Sequence of chain 1.A:
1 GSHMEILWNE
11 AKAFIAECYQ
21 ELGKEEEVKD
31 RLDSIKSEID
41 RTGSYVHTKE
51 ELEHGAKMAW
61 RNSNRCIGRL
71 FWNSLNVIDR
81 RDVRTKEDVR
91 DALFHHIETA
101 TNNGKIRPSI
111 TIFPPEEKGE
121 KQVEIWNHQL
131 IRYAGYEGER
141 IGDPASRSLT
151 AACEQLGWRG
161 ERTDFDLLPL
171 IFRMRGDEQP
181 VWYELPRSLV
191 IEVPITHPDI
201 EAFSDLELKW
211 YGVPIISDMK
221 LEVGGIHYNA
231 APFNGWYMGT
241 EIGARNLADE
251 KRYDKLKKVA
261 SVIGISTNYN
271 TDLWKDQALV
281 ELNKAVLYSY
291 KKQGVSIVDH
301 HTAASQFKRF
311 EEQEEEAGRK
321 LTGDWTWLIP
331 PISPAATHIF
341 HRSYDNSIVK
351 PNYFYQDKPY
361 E

This small molecule binds to this protein.
Small molecule (SMILES): NC(=[NH2+])NCCC[C@H](N)C(=O)O

Binding-site contacts:
Ligand atom CB contacts residue PRO214 of chain 1.A at 3.9 Å (hydrophobic).
Ligand atom CA contacts residue GLU241 of chain 1.A at 3.5 Å.
Ligand atom CD contacts residue GLU241 of chain 1.A at 3.5 Å.
Ligand atom CG contacts residue ILE216 of chain 1.A at 3.8 Å (hydrophobic).
Ligand atom C contacts residue GLN129 of chain 1.A at 3.8 Å.
Ligand atom C contacts residue TYR237 of chain 1.A at 3.3 Å (hydrophobic).
Ligand atom NH1 contacts residue HEM1 of chain 1.B at 3.6 Å (h-bond).
Ligand atom O contacts residue TYR211 of chain 1.A at 3.4 Å (h-bond).
Ligand atom NH2 contacts residue TYR237 of chain 1.A at 3.8 Å.
Ligand atom NE contacts residue NO1 of chain 1.C at 3.6 Å.
Ligand atom OXT contacts residue TYR237 of chain 1.A at 3.0 Å.
Ligand atom O contacts residue GLN129 of chain 1.A at 3.1 Å (h-bond).
Ligand atom CD contacts residue NO1 of chain 1.C at 3.3 Å.
Ligand atom CB contacts residue GLN129 of chain 1.A at 3.9 Å.
Ligand atom CZ contacts residue TRP236 of chain 1.A at 3.4 Å (hydrophobic).
Ligand atom OXT contacts residue ASN246 of chain 1.A at 2.7 Å (h-bond).
Ligand atom N contacts residue GLU241 of chain 1.A at 3.0 Å (salt-bridge).
Ligand atom C contacts residue ASN246 of chain 1.A at 3.5 Å.
Ligand atom OXT contacts residue GLU241 of chain 1.A at 3.4 Å.
Ligand atom NH1 contacts residue GLY235 of chain 1.A at 3.9 Å.
Ligand atom CG contacts residue HEM1 of chain 1.B at 3.8 Å.
Ligand atom CD contacts residue ILE216 of chain 1.A at 3.8 Å (hydrophobic).
Ligand atom CA contacts residue HEM1 of chain 1.B at 3.9 Å.
Ligand atom NH2 contacts residue HEM1 of chain 1.B at 3.3 Å.
Ligand atom CG contacts residue GLU241 of chain 1.A at 3.3 Å.
Ligand atom O contacts residue ASN246 of chain 1.A at 3.6 Å (h-bond).
Ligand atom CZ contacts residue HEM1 of chain 1.B at 3.7 Å.
Ligand atom NH2 contacts residue TRP236 of chain 1.A at 2.7 Å (h-bond).
Ligand atom CZ contacts residue NO1 of chain 1.C at 3.3 Å.
Ligand atom CA contacts residue GLN129 of chain 1.A at 3.6 Å.
Ligand atom NH1 contacts residue PRO214 of chain 1.A at 3.8 Å.
Ligand atom O contacts residue TYR237 of chain 1.A at 2.6 Å (h-bond).
Ligand atom NH2 contacts residue GLU241 of chain 1.A at 2.9 Å (salt-bridge).
Ligand atom N contacts residue HEM1 of chain 1.B at 2.8 Å (h-bond).
Ligand atom CB contacts residue GLU241 of chain 1.A at 3.0 Å.
Ligand atom NE contacts residue GLU241 of chain 1.A at 2.7 Å (salt-bridge).
Ligand atom O contacts residue ARG132 of chain 1.A at 3.4 Å (salt-bridge).
Ligand atom NH1 contacts residue TRP236 of chain 1.A at 3.5 Å (h-bond).
Ligand atom NH1 contacts residue NO1 of chain 1.C at 2.9 Å (h-bond).
Ligand atom CZ contacts residue GLU241 of chain 1.A at 3.6 Å.